Sequence of chain 1.B:
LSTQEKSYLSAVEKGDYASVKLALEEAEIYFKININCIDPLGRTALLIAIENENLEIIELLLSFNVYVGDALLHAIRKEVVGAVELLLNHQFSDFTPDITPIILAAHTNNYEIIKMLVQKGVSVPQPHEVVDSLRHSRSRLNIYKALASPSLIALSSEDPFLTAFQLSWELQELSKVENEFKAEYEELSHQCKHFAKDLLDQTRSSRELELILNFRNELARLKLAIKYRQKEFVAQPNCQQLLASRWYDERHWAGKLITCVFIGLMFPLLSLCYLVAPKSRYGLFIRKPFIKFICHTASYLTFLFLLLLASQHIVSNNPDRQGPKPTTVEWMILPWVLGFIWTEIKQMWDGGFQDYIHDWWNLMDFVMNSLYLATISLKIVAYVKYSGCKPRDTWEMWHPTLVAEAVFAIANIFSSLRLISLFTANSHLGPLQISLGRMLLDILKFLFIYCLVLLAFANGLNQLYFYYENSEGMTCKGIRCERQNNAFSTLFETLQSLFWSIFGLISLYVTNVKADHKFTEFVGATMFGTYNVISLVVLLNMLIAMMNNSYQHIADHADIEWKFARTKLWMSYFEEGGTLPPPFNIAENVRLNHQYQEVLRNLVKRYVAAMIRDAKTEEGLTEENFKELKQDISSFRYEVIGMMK

A small-molecule ligand and the protein it binds are described below.
Small molecule (SMILES): CCCCCC(=O)OC[C@H](COP(=O)(O)O)OC(=O)CCCCC

Binding-site contacts:
Ligand atom O13 contacts residue THR599 of chain 1.A at 3.6 Å (h-bond).
Ligand atom C21 contacts residue PHE572 of chain 1.B at 4.0 Å (hydrophobic).
Ligand atom O11 contacts residue GLN569 of chain 1.B at 4.2 Å.
Ligand atom C23 contacts residue THR603 of chain 1.A at 4.5 Å.
Ligand atom P contacts residue GLN569 of chain 1.B at 3.5 Å.
Ligand atom C23 contacts residue VAL606 of chain 1.A at 4.3 Å (hydrophobic).
Ligand atom O21 contacts residue PHE572 of chain 1.B at 4.4 Å.
Ligand atom O22 contacts residue THR603 of chain 1.A at 4.2 Å.
Ligand atom O14 contacts residue GLN569 of chain 1.B at 3.0 Å (h-bond).
Ligand atom C5 contacts residue VAL606 of chain 1.A at 4.1 Å (hydrophobic).
Ligand atom C32 contacts residue LEU568 of chain 1.B at 4.3 Å (hydrophobic).
Ligand atom O14 contacts residue ARG553 of chain 1.B at 3.6 Å (salt-bridge).
Ligand atom O13 contacts residue GLN569 of chain 1.B at 4.3 Å.
Ligand atom O14 contacts residue TRP573 of chain 1.B at 3.0 Å (h-bond).
Ligand atom O12 contacts residue PHE595 of chain 1.A at 3.2 Å.
Ligand atom C4 contacts residue THR603 of chain 1.A at 4.2 Å.
Ligand atom O13 contacts residue ALA598 of chain 1.A at 3.5 Å.
Ligand atom O11 contacts residue TRP573 of chain 1.B at 3.8 Å.
Ligand atom C36 contacts residue CYS524 of chain 1.B at 3.8 Å (hydrophobic).
Ligand atom P contacts residue PHE595 of chain 1.A at 4.3 Å.
Ligand atom C35 contacts residue CYS524 of chain 1.B at 4.2 Å (hydrophobic).
Ligand atom O31 contacts residue GLN569 of chain 1.B at 4.4 Å.
Ligand atom O12 contacts residue GLN569 of chain 1.B at 2.8 Å (h-bond).
Ligand atom O11 contacts residue PHE572 of chain 1.B at 3.7 Å.
Ligand atom O12 contacts residue PHE565 of chain 1.B at 4.1 Å.
Ligand atom O22 contacts residue PHE572 of chain 1.B at 3.0 Å.
Ligand atom O22 contacts residue GLY602 of chain 1.A at 4.0 Å.
Ligand atom C36 contacts residue TYR523 of chain 1.B at 4.5 Å (hydrophobic).
Ligand atom C32 contacts residue PHE572 of chain 1.B at 4.0 Å (hydrophobic).
Ligand atom O13 contacts residue PHE595 of chain 1.A at 4.2 Å.
Ligand atom C34 contacts residue LEU527 of chain 1.B at 4.4 Å (hydrophobic).
Ligand atom P contacts residue TRP573 of chain 1.B at 4.0 Å.
Ligand atom C1 contacts residue PHE572 of chain 1.B at 3.6 Å (hydrophobic).
Ligand atom C2 contacts residue PHE572 of chain 1.B at 3.9 Å (hydrophobic).

Sequence of chain 1.A:
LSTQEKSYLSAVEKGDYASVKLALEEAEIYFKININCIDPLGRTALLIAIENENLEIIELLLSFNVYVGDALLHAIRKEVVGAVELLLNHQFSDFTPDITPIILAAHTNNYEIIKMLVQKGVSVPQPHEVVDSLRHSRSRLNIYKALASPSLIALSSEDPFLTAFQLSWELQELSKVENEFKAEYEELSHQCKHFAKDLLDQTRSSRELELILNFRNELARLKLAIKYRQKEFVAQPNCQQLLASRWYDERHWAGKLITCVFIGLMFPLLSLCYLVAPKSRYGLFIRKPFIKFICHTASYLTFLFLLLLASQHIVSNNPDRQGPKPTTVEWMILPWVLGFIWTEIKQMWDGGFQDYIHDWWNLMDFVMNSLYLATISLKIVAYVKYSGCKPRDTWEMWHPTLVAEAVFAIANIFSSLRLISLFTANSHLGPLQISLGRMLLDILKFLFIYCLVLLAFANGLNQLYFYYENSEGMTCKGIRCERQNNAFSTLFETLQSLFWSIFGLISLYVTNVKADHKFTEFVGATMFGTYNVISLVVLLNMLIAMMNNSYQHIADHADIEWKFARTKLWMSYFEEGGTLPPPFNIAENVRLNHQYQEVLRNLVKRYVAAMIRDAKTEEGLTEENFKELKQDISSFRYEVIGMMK